Sequence of chain 1.P:
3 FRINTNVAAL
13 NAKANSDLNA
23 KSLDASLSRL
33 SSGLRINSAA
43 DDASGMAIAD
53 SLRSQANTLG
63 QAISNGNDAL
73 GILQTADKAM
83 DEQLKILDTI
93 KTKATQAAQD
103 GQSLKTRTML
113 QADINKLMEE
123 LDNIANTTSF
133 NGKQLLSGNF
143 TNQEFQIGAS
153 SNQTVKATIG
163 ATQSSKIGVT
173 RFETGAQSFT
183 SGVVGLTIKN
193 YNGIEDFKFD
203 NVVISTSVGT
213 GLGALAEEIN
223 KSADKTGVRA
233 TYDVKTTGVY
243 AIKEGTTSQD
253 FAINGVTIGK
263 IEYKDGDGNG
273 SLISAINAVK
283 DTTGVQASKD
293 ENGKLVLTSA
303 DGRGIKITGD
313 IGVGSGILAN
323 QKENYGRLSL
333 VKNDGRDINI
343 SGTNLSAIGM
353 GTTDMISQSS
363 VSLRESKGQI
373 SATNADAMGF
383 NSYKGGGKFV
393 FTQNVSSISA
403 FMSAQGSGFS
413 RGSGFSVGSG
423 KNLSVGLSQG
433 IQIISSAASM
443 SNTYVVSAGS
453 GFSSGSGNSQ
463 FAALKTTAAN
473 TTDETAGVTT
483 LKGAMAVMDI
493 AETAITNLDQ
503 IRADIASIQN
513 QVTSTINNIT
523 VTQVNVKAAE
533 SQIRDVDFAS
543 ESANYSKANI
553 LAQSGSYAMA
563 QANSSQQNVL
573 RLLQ

A small-molecule ligand and the protein it binds are described below.
Small molecule (SMILES): C[C@H](O)[C@H](N)[C@@H]1O[C@](O)(C(=O)O)C[C@H](O)[C@@H]1N

Binding-site contacts:
Ligand atom C7 contacts residue MET357 of chain 1.P at 4.0 Å (hydrophobic).
Ligand atom O1B contacts residue GLY459 of chain 1.P at 3.6 Å.
Ligand atom N7 contacts residue ALA439 of chain 1.P at 3.7 Å.
Ligand atom C2 contacts residue SER461 of chain 1.P at 1.4 Å.
Ligand atom O4 contacts residue THR355 of chain 1.P at 4.4 Å.
Ligand atom C8 contacts residue ALA439 of chain 1.P at 3.5 Å (hydrophobic).
Ligand atom C1 contacts residue SER461 of chain 1.P at 2.2 Å.
Ligand atom O4 contacts residue SER461 of chain 1.P at 4.3 Å.
Ligand atom C9 contacts residue ALA439 of chain 1.P at 3.3 Å (hydrophobic).
Ligand atom C4 contacts residue SER461 of chain 1.P at 3.0 Å.
Ligand atom O6 contacts residue SER461 of chain 1.P at 2.6 Å (h-bond).
Ligand atom O8 contacts residue SER456 of chain 1.P at 4.2 Å.
Ligand atom C8 contacts residue ALA440 of chain 1.P at 4.3 Å (hydrophobic).
Ligand atom C6 contacts residue MET357 of chain 1.P at 4.4 Å (hydrophobic).
Ligand atom O4 contacts residue THR354 of chain 1.P at 2.3 Å (h-bond).
Ligand atom C1 contacts residue GLY457 of chain 1.P at 3.2 Å.
Ligand atom N5 contacts residue THR354 of chain 1.P at 4.1 Å.
Ligand atom O1A contacts residue GLY457 of chain 1.P at 2.3 Å (h-bond).
Ligand atom O6 contacts residue SER456 of chain 1.P at 4.2 Å.
Ligand atom C1 contacts residue SER456 of chain 1.P at 4.1 Å.
Ligand atom O1B contacts residue SER458 of chain 1.P at 4.1 Å.
Ligand atom C3 contacts residue SER461 of chain 1.P at 2.3 Å.
Ligand atom C5 contacts residue THR354 of chain 1.P at 3.8 Å.
Ligand atom O1A contacts residue SER456 of chain 1.P at 3.1 Å (h-bond).
Ligand atom C7 contacts residue ALA439 of chain 1.P at 3.9 Å (hydrophobic).
Ligand atom C4 contacts residue THR354 of chain 1.P at 3.4 Å.
Ligand atom C5 contacts residue SER461 of chain 1.P at 3.7 Å.
Ligand atom O1B contacts residue SER461 of chain 1.P at 2.6 Å (h-bond).
Ligand atom C6 contacts residue SER461 of chain 1.P at 3.2 Å.
Ligand atom O1A contacts residue SER458 of chain 1.P at 4.3 Å.
Ligand atom N7 contacts residue MET357 of chain 1.P at 3.3 Å.
Ligand atom N7 contacts residue SER461 of chain 1.P at 4.5 Å.
Ligand atom N7 contacts residue MET442 of chain 1.P at 4.5 Å.
Ligand atom O1A contacts residue SER461 of chain 1.P at 3.2 Å (h-bond).
Ligand atom O1B contacts residue GLY457 of chain 1.P at 3.5 Å (h-bond).
Ligand atom C9 contacts residue ALA440 of chain 1.P at 4.2 Å (hydrophobic).